Binding-site contacts:
Ligand atom N7 contacts residue DT10 of chain 1.H at 3.2 Å (h-bond).
Ligand atom C5 contacts residue DC9 of chain 1.H at 4.4 Å.
Ligand atom N6 contacts residue DT11 of chain 1.H at 2.6 Å (h-bond).
Ligand atom P contacts residue LYS240 of chain 1.A at 3.8 Å.
Ligand atom P contacts residue ILE241 of chain 1.A at 4.2 Å.
Ligand atom C8 contacts residue DC9 of chain 1.H at 4.4 Å.
Ligand atom N7 contacts residue DC9 of chain 1.H at 3.2 Å (h-bond).
Ligand atom C5 contacts residue DT10 of chain 1.H at 3.8 Å.
Ligand atom C3' contacts residue ILE241 of chain 1.A at 4.4 Å (hydrophobic).
Ligand atom C6 contacts residue DT11 of chain 1.H at 3.7 Å.
Ligand atom N4 contacts residue DC9 of chain 1.H at 3.8 Å.
Ligand atom C5 contacts residue DC9 of chain 1.H at 3.7 Å.
Ligand atom C6 contacts residue DC9 of chain 1.H at 3.5 Å.
Ligand atom OP2 contacts residue LYS240 of chain 1.A at 4.3 Å.
Ligand atom OP1 contacts residue TYR7 of chain 1.A at 4.4 Å.
Ligand atom C6 contacts residue DT10 of chain 1.H at 3.8 Å.
Ligand atom OP2 contacts residue LYS240 of chain 1.A at 3.4 Å.
Ligand atom C8 contacts residue DT10 of chain 1.H at 4.4 Å.
Ligand atom OP1 contacts residue HIS89 of chain 1.A at 4.3 Å.
Ligand atom P contacts residue THR9 of chain 1.A at 4.0 Å.
Ligand atom N7 contacts residue DC9 of chain 1.H at 4.2 Å.
Ligand atom O5' contacts residue ILE241 of chain 1.A at 3.8 Å.
Ligand atom N6 contacts residue DT10 of chain 1.H at 3.0 Å (h-bond).
Ligand atom OP2 contacts residue ILE241 of chain 1.A at 2.9 Å (h-bond).
Ligand atom N1 contacts residue DT11 of chain 1.H at 4.1 Å.
Ligand atom O6 contacts residue DC9 of chain 1.H at 2.8 Å (h-bond).
Ligand atom OP2 contacts residue THR9 of chain 1.A at 3.9 Å.
Ligand atom OP1 contacts residue THR9 of chain 1.A at 3.2 Å (h-bond).
Ligand atom C6 contacts residue DT10 of chain 1.H at 4.3 Å.
Ligand atom O6 contacts residue DT10 of chain 1.H at 3.4 Å (h-bond).
Ligand atom C5' contacts residue ILE241 of chain 1.A at 3.6 Å (hydrophobic).
Ligand atom O5' contacts residue LYS240 of chain 1.A at 3.3 Å.
Ligand atom OP1 contacts residue LYS240 of chain 1.A at 3.4 Å.
Ligand atom OP2 contacts residue PRO239 of chain 1.A at 4.2 Å.

The protein below binds the small molecule below.
Small molecule (SMILES): Nc1ccn([C@H]2C[C@H](O)[C@@H](CO[P](=O)(O)O[C@H]3C[C@H](n4cnc5c(=O)nc(N)[nH]c54)O[C@@H]3CO[P](=O)(O)O[C@H]3C[C@H](n4cnc5c(N)ncnc54)O[C@@H]3CO[P](=O)(O)O[C@H]3C[C@H](n4cnc5c(N)ncnc54)O[C@@H]3COP(=O)=O)O2)c(=O)n1

Sequence of chain 1.A:
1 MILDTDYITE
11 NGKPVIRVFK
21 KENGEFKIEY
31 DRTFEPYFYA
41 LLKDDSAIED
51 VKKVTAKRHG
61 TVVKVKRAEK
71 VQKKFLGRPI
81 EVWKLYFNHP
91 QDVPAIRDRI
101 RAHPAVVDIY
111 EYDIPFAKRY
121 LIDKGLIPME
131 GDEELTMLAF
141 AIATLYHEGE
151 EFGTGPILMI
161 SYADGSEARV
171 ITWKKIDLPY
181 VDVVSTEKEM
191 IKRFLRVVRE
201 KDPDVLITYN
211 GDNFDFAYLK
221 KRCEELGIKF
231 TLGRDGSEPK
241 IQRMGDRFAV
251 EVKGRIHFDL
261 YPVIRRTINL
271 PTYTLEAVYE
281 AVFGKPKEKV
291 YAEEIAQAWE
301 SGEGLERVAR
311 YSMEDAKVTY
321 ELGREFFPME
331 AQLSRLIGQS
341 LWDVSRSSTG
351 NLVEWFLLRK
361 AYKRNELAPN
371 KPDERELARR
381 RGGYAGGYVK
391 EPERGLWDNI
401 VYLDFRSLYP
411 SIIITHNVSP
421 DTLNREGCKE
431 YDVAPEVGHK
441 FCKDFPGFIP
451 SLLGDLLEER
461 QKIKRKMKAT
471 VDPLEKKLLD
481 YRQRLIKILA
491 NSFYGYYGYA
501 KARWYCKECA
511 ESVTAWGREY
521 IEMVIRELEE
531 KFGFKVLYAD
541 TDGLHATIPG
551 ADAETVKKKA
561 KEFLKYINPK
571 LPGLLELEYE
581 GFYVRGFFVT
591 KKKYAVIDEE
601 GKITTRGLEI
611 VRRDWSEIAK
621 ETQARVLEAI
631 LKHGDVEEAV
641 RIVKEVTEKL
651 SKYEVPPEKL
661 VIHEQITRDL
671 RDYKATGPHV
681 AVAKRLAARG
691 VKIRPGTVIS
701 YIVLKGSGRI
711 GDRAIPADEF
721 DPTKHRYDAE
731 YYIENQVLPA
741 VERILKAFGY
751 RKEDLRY